A small-molecule ligand and the protein it binds are described below.
Small molecule (SMILES): CC(=O)N[C@@H]1[C@@H](O)[C@H](O)[C@@H](CO)O[C@H]1O

Sequence of chain 4.E:
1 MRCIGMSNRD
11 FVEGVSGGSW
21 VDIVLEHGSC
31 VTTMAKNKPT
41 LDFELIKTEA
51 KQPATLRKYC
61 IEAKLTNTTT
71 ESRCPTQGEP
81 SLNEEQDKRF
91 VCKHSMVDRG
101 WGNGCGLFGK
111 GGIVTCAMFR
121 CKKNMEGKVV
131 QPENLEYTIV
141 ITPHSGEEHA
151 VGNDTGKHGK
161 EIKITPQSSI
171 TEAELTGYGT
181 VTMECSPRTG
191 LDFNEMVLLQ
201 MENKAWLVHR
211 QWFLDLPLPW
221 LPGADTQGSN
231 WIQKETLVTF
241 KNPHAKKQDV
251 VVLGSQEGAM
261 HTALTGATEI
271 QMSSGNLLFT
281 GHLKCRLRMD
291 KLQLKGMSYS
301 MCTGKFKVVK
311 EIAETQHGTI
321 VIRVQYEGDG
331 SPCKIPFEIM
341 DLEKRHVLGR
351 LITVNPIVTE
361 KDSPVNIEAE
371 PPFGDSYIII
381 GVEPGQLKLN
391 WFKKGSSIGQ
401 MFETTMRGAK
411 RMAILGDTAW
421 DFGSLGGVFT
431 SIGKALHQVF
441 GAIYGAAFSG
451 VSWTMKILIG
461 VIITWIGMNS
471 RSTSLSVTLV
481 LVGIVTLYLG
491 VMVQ

Binding-site contacts:
Ligand atom C2 contacts residue HIS149 of chain 45.E at 3.6 Å.
Ligand atom C1 contacts residue HIS158 of chain 45.E at 3.8 Å.
Ligand atom O5 contacts residue ASN153 of chain 45.E at 2.4 Å (h-bond).
Ligand atom N2 contacts residue ASN153 of chain 45.E at 2.9 Å (h-bond).
Ligand atom C4 contacts residue ASN153 of chain 45.E at 4.2 Å.
Ligand atom O6 contacts residue HIS158 of chain 45.E at 3.8 Å.
Ligand atom O3 contacts residue HIS149 of chain 45.E at 4.1 Å.
Ligand atom C1 contacts residue THR155 of chain 45.E at 3.9 Å.
Ligand atom O5 contacts residue HIS158 of chain 45.E at 3.1 Å.
Ligand atom C5 contacts residue ASN153 of chain 45.E at 3.7 Å.
Ligand atom C6 contacts residue LYS157 of chain 45.E at 4.2 Å.
Ligand atom N2 contacts residue HIS149 of chain 45.E at 3.4 Å.
Ligand atom C8 contacts residue GLY102 of chain 4.E at 4.2 Å.
Ligand atom C3 contacts residue ASN153 of chain 45.E at 3.8 Å.
Ligand atom O5 contacts residue THR155 of chain 45.E at 3.7 Å.
Ligand atom C2 contacts residue ASN153 of chain 45.E at 2.5 Å.
Ligand atom O6 contacts residue LYS157 of chain 45.E at 4.2 Å.
Ligand atom C5 contacts residue HIS158 of chain 45.E at 4.3 Å.
Ligand atom C6 contacts residue HIS158 of chain 45.E at 4.4 Å.
Ligand atom C5 contacts residue THR155 of chain 45.E at 3.9 Å.
Ligand atom C7 contacts residue ASN153 of chain 45.E at 3.5 Å.
Ligand atom O7 contacts residue ASN153 of chain 45.E at 3.8 Å.
Ligand atom C6 contacts residue THR155 of chain 45.E at 4.4 Å.
Ligand atom C1 contacts residue HIS149 of chain 45.E at 4.2 Å.
Ligand atom O7 contacts residue THR155 of chain 45.E at 4.1 Å.
Ligand atom O5 contacts residue GLY156 of chain 45.E at 4.3 Å.
Ligand atom C1 contacts residue ASN153 of chain 45.E at 1.4 Å.

Sequence of chain 45.E:
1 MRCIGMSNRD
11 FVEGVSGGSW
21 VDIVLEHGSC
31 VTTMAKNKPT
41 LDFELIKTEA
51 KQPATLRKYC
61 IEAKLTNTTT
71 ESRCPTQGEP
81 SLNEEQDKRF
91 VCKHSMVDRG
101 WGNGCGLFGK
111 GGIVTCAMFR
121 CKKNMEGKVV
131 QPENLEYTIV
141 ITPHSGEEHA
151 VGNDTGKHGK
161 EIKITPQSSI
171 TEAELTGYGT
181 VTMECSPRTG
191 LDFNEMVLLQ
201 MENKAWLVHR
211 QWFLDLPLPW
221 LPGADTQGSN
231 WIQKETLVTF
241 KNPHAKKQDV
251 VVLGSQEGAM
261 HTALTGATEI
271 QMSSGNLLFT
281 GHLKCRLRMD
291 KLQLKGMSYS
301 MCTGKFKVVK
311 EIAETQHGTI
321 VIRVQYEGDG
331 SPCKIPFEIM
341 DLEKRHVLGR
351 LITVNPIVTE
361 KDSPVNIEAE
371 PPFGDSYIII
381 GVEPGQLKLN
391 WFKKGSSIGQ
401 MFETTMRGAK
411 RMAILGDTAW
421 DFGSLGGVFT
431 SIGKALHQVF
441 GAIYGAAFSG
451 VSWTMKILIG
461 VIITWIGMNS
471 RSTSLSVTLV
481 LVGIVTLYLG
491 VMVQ